Sequence of chain 1.A:
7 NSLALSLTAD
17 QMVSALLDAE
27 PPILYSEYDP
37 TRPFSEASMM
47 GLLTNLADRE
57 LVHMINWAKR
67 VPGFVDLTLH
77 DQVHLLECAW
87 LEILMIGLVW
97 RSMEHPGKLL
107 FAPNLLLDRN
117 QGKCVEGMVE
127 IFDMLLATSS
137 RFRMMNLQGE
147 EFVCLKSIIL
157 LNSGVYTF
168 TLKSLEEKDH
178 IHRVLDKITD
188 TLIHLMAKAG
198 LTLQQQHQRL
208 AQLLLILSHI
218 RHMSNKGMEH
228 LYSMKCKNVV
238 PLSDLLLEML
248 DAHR

Binding-site contacts:
Ligand atom C02 contacts residue GLU56 of chain 1.A at 3.4 Å.
Ligand atom O01 contacts residue LEU94 of chain 1.A at 4.1 Å.
Ligand atom C12 contacts residue LEU243 of chain 1.A at 4.3 Å (hydrophobic).
Ligand atom O01 contacts residue ARG97 of chain 1.A at 3.5 Å (salt-bridge).
Ligand atom C05 contacts residue ALA53 of chain 1.A at 4.0 Å (hydrophobic).
Ligand atom C20 contacts residue MET46 of chain 1.A at 4.0 Å (hydrophobic).
Ligand atom C27 contacts residue LEU94 of chain 1.A at 4.3 Å (hydrophobic).
Ligand atom C26 contacts residue PHE128 of chain 1.A at 4.2 Å (hydrophobic).
Ligand atom C03 contacts residue LEU90 of chain 1.A at 3.6 Å (hydrophobic).
Ligand atom C25 contacts residue MET124 of chain 1.A at 3.4 Å (hydrophobic).
Ligand atom C04 contacts residue LEU94 of chain 1.A at 4.2 Å (hydrophobic).
Ligand atom C13 contacts residue LEU228 of chain 1.A at 3.6 Å (hydrophobic).
Ligand atom C02 contacts residue LEU90 of chain 1.A at 4.1 Å (hydrophobic).
Ligand atom C20 contacts residue THR50 of chain 1.A at 3.9 Å.
Ligand atom C09 contacts residue ALA53 of chain 1.A at 4.3 Å (hydrophobic).
Ligand atom C20 contacts residue LEU228 of chain 1.A at 3.4 Å (hydrophobic).
Ligand atom C27 contacts residue PHE107 of chain 1.A at 3.4 Å (hydrophobic).
Ligand atom C03 contacts residue LEU94 of chain 1.A at 3.9 Å (hydrophobic).
Ligand atom C13 contacts residue THR50 of chain 1.A at 4.0 Å.
Ligand atom C21 contacts residue LEU49 of chain 1.A at 4.2 Å (hydrophobic).
Ligand atom C11 contacts residue ALA53 of chain 1.A at 3.7 Å (hydrophobic).
Ligand atom C06 contacts residue LEU49 of chain 1.A at 3.9 Å (hydrophobic).
Ligand atom C11 contacts residue LEU228 of chain 1.A at 3.7 Å (hydrophobic).
Ligand atom C25 contacts residue ILE127 of chain 1.A at 3.7 Å (hydrophobic).
Ligand atom C11 contacts residue TRP86 of chain 1.A at 4.2 Å (hydrophobic).
Ligand atom O01 contacts residue GLU56 of chain 1.A at 2.8 Å (salt-bridge).
Ligand atom C12 contacts residue LEU228 of chain 1.A at 3.5 Å (hydrophobic).
Ligand atom C21 contacts residue MET46 of chain 1.A at 3.9 Å (hydrophobic).
Ligand atom C26 contacts residue LEU131 of chain 1.A at 3.7 Å (hydrophobic).
Ligand atom C05 contacts residue GLU56 of chain 1.A at 3.3 Å.
Ligand atom C24 contacts residue MET91 of chain 1.A at 4.0 Å (hydrophobic).
Ligand atom C21 contacts residue LEU228 of chain 1.A at 4.0 Å (hydrophobic).
Ligand atom C24 contacts residue ILE127 of chain 1.A at 3.9 Å (hydrophobic).
Ligand atom O01 contacts residue LEU90 of chain 1.A at 3.6 Å.
Ligand atom C06 contacts residue ALA53 of chain 1.A at 3.7 Å (hydrophobic).
Ligand atom C10 contacts residue ALA53 of chain 1.A at 3.7 Å (hydrophobic).
Ligand atom C26 contacts residue PHE107 of chain 1.A at 3.9 Å (hydrophobic).
Ligand atom C13 contacts residue LEU243 of chain 1.A at 3.5 Å (hydrophobic).
Ligand atom C10 contacts residue LEU87 of chain 1.A at 4.0 Å (hydrophobic).
Ligand atom C26 contacts residue MET124 of chain 1.A at 4.2 Å (hydrophobic).

This protein binds this small molecule.
Small molecule (SMILES): CCOC(=O)C=Cc1ccc(C(=C2CCCCC2)c2ccc(O)cc2)cc1